Binding-site contacts:
Ligand atom N2 contacts residue ASN608 of chain 1.A at 2.9 Å (h-bond).
Ligand atom C1 contacts residue ASN608 of chain 1.A at 1.4 Å.
Ligand atom C3 contacts residue ASN608 of chain 1.A at 3.8 Å.
Ligand atom O5 contacts residue ASN608 of chain 1.A at 2.4 Å (h-bond).
Ligand atom O7 contacts residue ASN608 of chain 1.A at 4.3 Å.
Ligand atom C2 contacts residue ASN608 of chain 1.A at 2.5 Å.
Ligand atom C4 contacts residue ASN608 of chain 1.A at 4.2 Å.
Ligand atom C7 contacts residue ASN608 of chain 1.A at 3.8 Å.
Ligand atom C5 contacts residue ASN608 of chain 1.A at 3.7 Å.

This protein binds this small molecule.
Small molecule (SMILES): CC(=O)N[C@@H]1[C@@H](O)[C@H](O)[C@@H](CO)O[C@H]1O

Sequence of chain 1.A:
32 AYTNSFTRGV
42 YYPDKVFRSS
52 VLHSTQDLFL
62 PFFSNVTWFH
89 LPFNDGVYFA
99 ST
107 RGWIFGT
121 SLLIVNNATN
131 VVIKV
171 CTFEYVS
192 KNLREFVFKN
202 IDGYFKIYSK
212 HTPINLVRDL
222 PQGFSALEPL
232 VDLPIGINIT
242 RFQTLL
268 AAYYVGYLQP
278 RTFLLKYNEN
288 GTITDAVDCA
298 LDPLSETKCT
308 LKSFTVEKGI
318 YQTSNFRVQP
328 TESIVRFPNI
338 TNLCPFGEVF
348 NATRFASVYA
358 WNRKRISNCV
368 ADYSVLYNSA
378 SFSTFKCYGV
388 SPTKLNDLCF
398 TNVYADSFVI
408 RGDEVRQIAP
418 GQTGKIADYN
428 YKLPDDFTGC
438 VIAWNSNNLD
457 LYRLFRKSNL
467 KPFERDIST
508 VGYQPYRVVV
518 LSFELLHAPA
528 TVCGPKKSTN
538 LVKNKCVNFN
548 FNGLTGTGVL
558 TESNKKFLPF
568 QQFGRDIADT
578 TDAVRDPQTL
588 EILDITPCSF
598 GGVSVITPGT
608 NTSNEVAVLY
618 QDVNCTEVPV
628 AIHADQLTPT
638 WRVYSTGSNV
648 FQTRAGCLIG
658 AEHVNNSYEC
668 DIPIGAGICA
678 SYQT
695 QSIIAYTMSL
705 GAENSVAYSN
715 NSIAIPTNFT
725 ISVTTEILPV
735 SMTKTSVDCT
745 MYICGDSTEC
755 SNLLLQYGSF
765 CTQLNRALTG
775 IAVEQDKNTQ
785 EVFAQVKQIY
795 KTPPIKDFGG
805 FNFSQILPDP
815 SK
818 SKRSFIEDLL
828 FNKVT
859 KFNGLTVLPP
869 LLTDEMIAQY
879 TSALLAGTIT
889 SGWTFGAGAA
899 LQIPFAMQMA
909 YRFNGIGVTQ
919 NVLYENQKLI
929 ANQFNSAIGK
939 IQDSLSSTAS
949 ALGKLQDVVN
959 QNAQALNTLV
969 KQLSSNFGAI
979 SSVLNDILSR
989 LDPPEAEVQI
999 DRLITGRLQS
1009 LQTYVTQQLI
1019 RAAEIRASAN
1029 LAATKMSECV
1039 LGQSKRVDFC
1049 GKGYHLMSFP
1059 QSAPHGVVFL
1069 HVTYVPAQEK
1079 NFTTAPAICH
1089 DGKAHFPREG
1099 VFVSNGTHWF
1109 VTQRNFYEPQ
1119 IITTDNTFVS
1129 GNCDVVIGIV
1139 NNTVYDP